This small molecule binds to this protein.
Small molecule (SMILES): O=C(O)c1cc(-c2ccc(CN3CCc4cc(-c5ccc(C(=O)O)o5)ccc4C3=S)cc2)n(-c2ccc(Cl)c(Cl)c2)n1

Binding-site contacts:
Ligand atom C11 contacts residue ARG44 of chain 1.A at 3.9 Å.
Ligand atom C36 contacts residue ARG46 of chain 1.A at 3.9 Å.
Ligand atom C16 contacts residue ASN88 of chain 1.A at 3.5 Å.
Ligand atom O12 contacts residue THR63 of chain 1.A at 3.8 Å.
Ligand atom C06 contacts residue ILE98 of chain 1.A at 3.9 Å (hydrophobic).
Ligand atom C30 contacts residue THR37 of chain 1.A at 3.9 Å.
Ligand atom C15 contacts residue ASN88 of chain 1.A at 3.3 Å.
Ligand atom CL3 contacts residue ARG95 of chain 1.A at 3.8 Å.
Ligand atom C30 contacts residue ILE36 of chain 1.A at 3.8 Å (hydrophobic).
Ligand atom O12 contacts residue ALA62 of chain 1.A at 3.6 Å.
Ligand atom C30 contacts residue ARG34 of chain 1.A at 3.5 Å.
Ligand atom O13 contacts residue ALA62 of chain 1.A at 3.4 Å.
Ligand atom N34 contacts residue ARG46 of chain 1.A at 4.0 Å.
Ligand atom O13 contacts residue ARG44 of chain 1.A at 2.9 Å (salt-bridge).
Ligand atom CL4 contacts residue SER58 of chain 1.A at 3.4 Å.
Ligand atom O32 contacts residue ILE36 of chain 1.A at 3.8 Å.
Ligand atom O31 contacts residue ARG34 of chain 1.A at 2.6 Å (salt-bridge).
Ligand atom C11 contacts residue ALA62 of chain 1.A at 3.7 Å (hydrophobic).
Ligand atom C15 contacts residue ILE98 of chain 1.A at 3.7 Å (hydrophobic).
Ligand atom CL4 contacts residue ARG46 of chain 1.A at 3.9 Å.
Ligand atom S01 contacts residue LEU90 of chain 1.A at 3.2 Å.
Ligand atom C35 contacts residue ARG46 of chain 1.A at 3.6 Å.
Ligand atom CL4 contacts residue SER57 of chain 1.A at 3.9 Å.
Ligand atom O14 contacts residue ARG44 of chain 1.A at 3.3 Å (salt-bridge).
Ligand atom C29 contacts residue ILE36 of chain 1.A at 3.8 Å (hydrophobic).
Ligand atom N33 contacts residue ARG34 of chain 1.A at 3.8 Å.
Ligand atom C42 contacts residue ARG46 of chain 1.A at 3.7 Å.
Ligand atom O13 contacts residue THR63 of chain 1.A at 2.8 Å (h-bond).
Ligand atom CL3 contacts residue SER58 of chain 1.A at 3.2 Å.
Ligand atom C08 contacts residue ILE98 of chain 1.A at 4.0 Å (hydrophobic).
Ligand atom C16 contacts residue ILE98 of chain 1.A at 4.0 Å (hydrophobic).
Ligand atom C17 contacts residue ARG44 of chain 1.A at 3.9 Å.
Ligand atom C37 contacts residue ARG94 of chain 1.A at 3.8 Å.
Ligand atom O32 contacts residue THR37 of chain 1.A at 3.0 Å (h-bond).
Ligand atom C28 contacts residue ILE36 of chain 1.A at 3.7 Å (hydrophobic).
Ligand atom N33 contacts residue ARG46 of chain 1.A at 3.5 Å (salt-bridge).
Ligand atom C11 contacts residue THR63 of chain 1.A at 3.6 Å.
Ligand atom C40 contacts residue ARG46 of chain 1.A at 3.8 Å.
Ligand atom C05 contacts residue ARG44 of chain 1.A at 3.7 Å.
Ligand atom CL4 contacts residue MET60 of chain 1.A at 3.5 Å.

Sequence of chain 1.A:
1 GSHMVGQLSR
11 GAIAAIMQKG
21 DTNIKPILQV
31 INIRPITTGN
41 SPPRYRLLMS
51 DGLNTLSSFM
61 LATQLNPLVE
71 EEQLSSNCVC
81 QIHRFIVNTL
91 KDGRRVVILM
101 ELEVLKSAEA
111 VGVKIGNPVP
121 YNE